Binding-site contacts:
Ligand atom C1 contacts residue SER298 of chain 1.B at 4.4 Å.
Ligand atom O6 contacts residue ASP302 of chain 1.B at 3.1 Å (salt-bridge).
Ligand atom C4 contacts residue ASN296 of chain 1.B at 4.2 Å.
Ligand atom O6 contacts residue LYS375 of chain 1.B at 4.5 Å.
Ligand atom N2 contacts residue ASN296 of chain 1.B at 2.9 Å (h-bond).
Ligand atom C2 contacts residue ASN296 of chain 1.B at 2.5 Å.
Ligand atom C3 contacts residue ASN296 of chain 1.B at 3.8 Å.
Ligand atom C6 contacts residue SER298 of chain 1.B at 4.3 Å.
Ligand atom C6 contacts residue ASP302 of chain 1.B at 4.5 Å.
Ligand atom O7 contacts residue ASN296 of chain 1.B at 3.6 Å (h-bond).
Ligand atom O5 contacts residue GLU299 of chain 1.B at 3.1 Å.
Ligand atom C1 contacts residue ASN296 of chain 1.B at 1.4 Å.
Ligand atom C5 contacts residue GLU299 of chain 1.B at 4.2 Å.
Ligand atom C5 contacts residue ASN296 of chain 1.B at 3.7 Å.
Ligand atom O6 contacts residue GLU299 of chain 1.B at 3.7 Å.
Ligand atom C6 contacts residue GLU299 of chain 1.B at 4.0 Å.
Ligand atom O5 contacts residue SER298 of chain 1.B at 4.3 Å.
Ligand atom O6 contacts residue SER298 of chain 1.B at 3.5 Å (h-bond).
Ligand atom C7 contacts residue ASN296 of chain 1.B at 3.5 Å.
Ligand atom O5 contacts residue ASN296 of chain 1.B at 2.4 Å (h-bond).
Ligand atom C1 contacts residue GLU299 of chain 1.B at 3.9 Å.
Ligand atom C5 contacts residue SER298 of chain 1.B at 4.0 Å.

Sequence of chain 1.B:
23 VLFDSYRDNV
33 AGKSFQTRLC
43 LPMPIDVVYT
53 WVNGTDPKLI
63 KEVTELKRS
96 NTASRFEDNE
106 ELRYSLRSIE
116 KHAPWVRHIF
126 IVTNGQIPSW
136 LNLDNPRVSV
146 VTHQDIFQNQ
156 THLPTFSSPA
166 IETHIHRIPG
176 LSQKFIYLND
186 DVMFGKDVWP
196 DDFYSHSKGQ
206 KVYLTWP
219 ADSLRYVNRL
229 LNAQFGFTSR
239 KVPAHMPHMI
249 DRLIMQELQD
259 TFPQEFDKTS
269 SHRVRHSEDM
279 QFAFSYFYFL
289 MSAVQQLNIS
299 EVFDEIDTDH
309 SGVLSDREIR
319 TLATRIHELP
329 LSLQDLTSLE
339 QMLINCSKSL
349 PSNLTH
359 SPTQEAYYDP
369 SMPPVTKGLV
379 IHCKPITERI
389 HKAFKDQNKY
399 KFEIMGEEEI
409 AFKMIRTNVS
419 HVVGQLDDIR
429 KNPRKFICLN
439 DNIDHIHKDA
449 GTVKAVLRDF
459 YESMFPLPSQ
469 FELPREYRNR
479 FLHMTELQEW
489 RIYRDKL

The protein below binds the small molecule below.
Small molecule (SMILES): CC(=O)N[C@@H]1[C@@H](O)[C@H](O)[C@@H](CO)O[C@H]1O